The protein below binds the small molecule below.
Small molecule (SMILES): CC(=O)N[C@@H]1[C@@H](O)[C@H](O)[C@@H](CO)O[C@H]1O

Sequence of chain 1.B:
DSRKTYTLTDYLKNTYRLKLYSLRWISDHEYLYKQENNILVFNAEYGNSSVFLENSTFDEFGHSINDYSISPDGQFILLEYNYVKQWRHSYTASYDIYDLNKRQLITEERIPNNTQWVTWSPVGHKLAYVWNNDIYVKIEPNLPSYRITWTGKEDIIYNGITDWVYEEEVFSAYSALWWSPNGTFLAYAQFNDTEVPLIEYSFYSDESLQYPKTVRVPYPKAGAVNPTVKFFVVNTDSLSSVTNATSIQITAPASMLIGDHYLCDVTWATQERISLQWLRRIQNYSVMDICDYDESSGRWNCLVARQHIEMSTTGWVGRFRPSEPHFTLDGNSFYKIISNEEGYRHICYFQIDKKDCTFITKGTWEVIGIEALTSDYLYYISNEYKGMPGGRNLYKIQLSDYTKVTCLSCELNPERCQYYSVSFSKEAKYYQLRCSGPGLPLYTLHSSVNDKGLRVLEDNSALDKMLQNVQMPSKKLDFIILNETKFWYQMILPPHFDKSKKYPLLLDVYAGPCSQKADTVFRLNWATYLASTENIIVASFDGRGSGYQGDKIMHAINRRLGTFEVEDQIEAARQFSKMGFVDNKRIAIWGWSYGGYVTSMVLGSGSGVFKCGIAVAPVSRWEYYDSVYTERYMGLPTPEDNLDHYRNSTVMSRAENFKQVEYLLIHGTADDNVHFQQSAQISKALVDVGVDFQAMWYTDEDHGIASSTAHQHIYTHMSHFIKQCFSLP

Binding-site contacts:
Ligand atom C4 contacts residue ASN187 of chain 1.B at 4.2 Å.
Ligand atom C3 contacts residue THR189 of chain 1.B at 3.7 Å.
Ligand atom C6 contacts residue GLU277 of chain 1.B at 3.1 Å.
Ligand atom C2 contacts residue ASN187 of chain 1.B at 2.5 Å.
Ligand atom O5 contacts residue GLN276 of chain 1.B at 3.9 Å.
Ligand atom C4 contacts residue THR189 of chain 1.B at 4.2 Å.
Ligand atom O6 contacts residue GLU277 of chain 1.B at 2.5 Å (salt-bridge).
Ligand atom C1 contacts residue THR189 of chain 1.B at 2.8 Å.
Ligand atom C5 contacts residue ASN187 of chain 1.B at 3.7 Å.
Ligand atom N2 contacts residue ASN187 of chain 1.B at 2.9 Å (h-bond).
Ligand atom C5 contacts residue THR189 of chain 1.B at 3.4 Å.
Ligand atom C1 contacts residue GLN276 of chain 1.B at 4.3 Å.
Ligand atom C1 contacts residue ASN187 of chain 1.B at 1.4 Å.
Ligand atom O5 contacts residue ASN187 of chain 1.B at 2.4 Å (h-bond).
Ligand atom O6 contacts residue GLN276 of chain 1.B at 4.0 Å.
Ligand atom C2 contacts residue THR189 of chain 1.B at 3.7 Å.
Ligand atom N2 contacts residue THR189 of chain 1.B at 4.0 Å.
Ligand atom O5 contacts residue THR189 of chain 1.B at 3.4 Å (h-bond).
Ligand atom C3 contacts residue ASP242 of chain 1.B at 4.4 Å.
Ligand atom O7 contacts residue ASN187 of chain 1.B at 3.1 Å (h-bond).
Ligand atom C7 contacts residue ASN187 of chain 1.B at 3.3 Å.
Ligand atom C3 contacts residue ASN187 of chain 1.B at 3.8 Å.